Binding-site contacts:
Ligand atom C20 contacts residue VAL188 of chain 44.A at 3.7 Å (hydrophobic).
Ligand atom C8 contacts residue TYR197 of chain 44.A at 3.4 Å (hydrophobic).
Ligand atom C13 contacts residue TYR128 of chain 44.A at 3.0 Å (hydrophobic).
Ligand atom C21 contacts residue ILE104 of chain 44.A at 3.5 Å (hydrophobic).
Ligand atom C19 contacts residue VAL188 of chain 44.A at 3.5 Å (hydrophobic).
Ligand atom C10 contacts residue TYR128 of chain 44.A at 3.6 Å (hydrophobic).
Ligand atom C7 contacts residue PHE124 of chain 44.A at 3.8 Å (hydrophobic).
Ligand atom C7 contacts residue LEU106 of chain 44.A at 4.1 Å (hydrophobic).
Ligand atom C16 contacts residue TYR128 of chain 44.A at 2.9 Å (hydrophobic).
Ligand atom C19 contacts residue TYR152 of chain 44.A at 3.9 Å (hydrophobic).
Ligand atom C14 contacts residue TYR197 of chain 44.A at 4.1 Å (hydrophobic).
Ligand atom C1 contacts residue ASN198 of chain 44.A at 4.0 Å.
Ligand atom N12 contacts residue TYR128 of chain 44.A at 2.5 Å (h-bond).
Ligand atom C10 contacts residue LEU106 of chain 44.A at 4.0 Å (hydrophobic).
Ligand atom C11 contacts residue TYR128 of chain 44.A at 3.4 Å (hydrophobic).
Ligand atom C16 contacts residue ILE104 of chain 44.A at 3.7 Å (hydrophobic).
Ligand atom C11 contacts residue ILE104 of chain 44.A at 3.5 Å (hydrophobic).
Ligand atom N4 contacts residue DMS1 of chain 44.F at 3.6 Å (h-bond).
Ligand atom C14 contacts residue SER126 of chain 44.A at 3.6 Å.
Ligand atom C15 contacts residue TYR128 of chain 44.A at 3.0 Å (hydrophobic).
Ligand atom C20 contacts residue VAL191 of chain 44.A at 3.5 Å (hydrophobic).
Ligand atom C19 contacts residue VAL191 of chain 44.A at 4.0 Å (hydrophobic).
Ligand atom C10 contacts residue ILE104 of chain 44.A at 3.9 Å (hydrophobic).
Ligand atom C10 contacts residue MET221 of chain 44.A at 4.0 Å (hydrophobic).
Ligand atom C1 contacts residue DMS1 of chain 44.F at 4.1 Å.
Ligand atom C11 contacts residue MET221 of chain 44.A at 4.0 Å (hydrophobic).
Ligand atom C8 contacts residue PHE124 of chain 44.A at 3.6 Å (hydrophobic).
Ligand atom C17 contacts residue TYR128 of chain 44.A at 3.8 Å (hydrophobic).
Ligand atom C13 contacts residue SER126 of chain 44.A at 3.7 Å.
Ligand atom C14 contacts residue TYR128 of chain 44.A at 3.3 Å (hydrophobic).
Ligand atom C13 contacts residue TYR197 of chain 44.A at 4.0 Å (hydrophobic).
Ligand atom C7 contacts residue TYR197 of chain 44.A at 3.5 Å (hydrophobic).
Ligand atom N9 contacts residue TYR128 of chain 44.A at 4.1 Å.
Ligand atom C18 contacts residue VAL188 of chain 44.A at 3.9 Å (hydrophobic).
Ligand atom C18 contacts residue TYR152 of chain 44.A at 3.8 Å (hydrophobic).
Ligand atom C21 contacts residue MET224 of chain 44.A at 4.0 Å (hydrophobic).
Ligand atom C17 contacts residue ILE104 of chain 44.A at 3.8 Å (hydrophobic).
Ligand atom N5 contacts residue ASN219 of chain 44.A at 4.1 Å.
Ligand atom N4 contacts residue ASN219 of chain 44.A at 4.0 Å.
Ligand atom N5 contacts residue DMS1 of chain 44.F at 3.9 Å.

This small molecule binds to this protein.
Small molecule (SMILES): COc1ccc(N2CCN(c3cccc(C)c3)CC2)nn1

Sequence of chain 44.A:
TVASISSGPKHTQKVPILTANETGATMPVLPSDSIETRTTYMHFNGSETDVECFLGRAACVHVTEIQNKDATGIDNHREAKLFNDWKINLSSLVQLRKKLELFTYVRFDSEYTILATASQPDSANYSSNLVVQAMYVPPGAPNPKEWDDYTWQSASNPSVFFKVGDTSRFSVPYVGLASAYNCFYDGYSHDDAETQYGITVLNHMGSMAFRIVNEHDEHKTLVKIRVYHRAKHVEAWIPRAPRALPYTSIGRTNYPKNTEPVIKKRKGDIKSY